Binding-site contacts:
Ligand atom O2 contacts residue PHE218 of chain 1.B at 3.3 Å.
Ligand atom C5' contacts residue SER214 of chain 1.B at 3.9 Å.
Ligand atom C1 contacts residue PHE218 of chain 1.B at 3.5 Å (hydrophobic).
Ligand atom O2 contacts residue ARG222 of chain 1.B at 3.7 Å.
Ligand atom O3 contacts residue HIS164 of chain 1.B at 4.0 Å.
Ligand atom C3' contacts residue ALA204 of chain 1.B at 3.8 Å (hydrophobic).
Ligand atom O3 contacts residue HIS162 of chain 1.B at 2.9 Å (h-bond).
Ligand atom O2 contacts residue GLN168 of chain 1.B at 3.3 Å (h-bond).
Ligand atom C1' contacts residue GLN168 of chain 1.B at 3.9 Å.
Ligand atom O3 contacts residue HIS202 of chain 1.B at 2.9 Å (h-bond).
Ligand atom O1 contacts residue TYR223 of chain 1.B at 2.5 Å (h-bond).
Ligand atom C4' contacts residue ALA204 of chain 1.B at 3.7 Å (hydrophobic).
Ligand atom C3 contacts residue MET159 of chain 1.B at 3.4 Å (hydrophobic).
Ligand atom C6' contacts residue MET135 of chain 1.B at 3.5 Å (hydrophobic).
Ligand atom C2 contacts residue GLN168 of chain 1.B at 3.4 Å.
Ligand atom C5' contacts residue ASN216 of chain 1.B at 3.7 Å.
Ligand atom C5' contacts residue ILE152 of chain 1.B at 3.8 Å (hydrophobic).
Ligand atom C2 contacts residue HIS162 of chain 1.B at 3.4 Å.
Ligand atom O3 contacts residue GLN168 of chain 1.B at 2.8 Å (h-bond).
Ligand atom C1' contacts residue MET159 of chain 1.B at 3.7 Å (hydrophobic).
Ligand atom C1 contacts residue TYR223 of chain 1.B at 3.2 Å (hydrophobic).
Ligand atom O2 contacts residue TYR223 of chain 1.B at 3.2 Å (h-bond).
Ligand atom C1 contacts residue MET159 of chain 1.B at 4.0 Å (hydrophobic).
Ligand atom C1 contacts residue HIS162 of chain 1.B at 3.6 Å.
Ligand atom C2' contacts residue MET159 of chain 1.B at 3.7 Å (hydrophobic).
Ligand atom O1 contacts residue PHE218 of chain 1.B at 3.8 Å.
Ligand atom C4' contacts residue ILE152 of chain 1.B at 3.9 Å (hydrophobic).
Ligand atom C3' contacts residue MET179 of chain 1.B at 3.9 Å (hydrophobic).
Ligand atom O1 contacts residue MET148 of chain 1.B at 3.9 Å.
Ligand atom O2 contacts residue HIS162 of chain 1.B at 3.2 Å (h-bond).
Ligand atom C2 contacts residue CO1 of chain 1.H at 2.6 Å.
Ligand atom O1 contacts residue LEU131 of chain 1.B at 3.6 Å.
Ligand atom C2' contacts residue GLN168 of chain 1.B at 3.6 Å.
Ligand atom O2 contacts residue HIS164 of chain 1.B at 3.1 Å (h-bond).
Ligand atom C1 contacts residue GLN168 of chain 1.B at 3.7 Å.
Ligand atom C1 contacts residue CO1 of chain 1.H at 2.8 Å.
Ligand atom O2 contacts residue CO1 of chain 1.H at 2.2 Å.
Ligand atom C6' contacts residue ASN216 of chain 1.B at 3.9 Å.
Ligand atom O1 contacts residue MET159 of chain 1.B at 3.4 Å.
Ligand atom O3 contacts residue CO1 of chain 1.H at 1.8 Å.

The protein below binds the small molecule below.
Small molecule (SMILES): O=C(O)C(=O)Cc1ccccc1

Sequence of chain 1.B:
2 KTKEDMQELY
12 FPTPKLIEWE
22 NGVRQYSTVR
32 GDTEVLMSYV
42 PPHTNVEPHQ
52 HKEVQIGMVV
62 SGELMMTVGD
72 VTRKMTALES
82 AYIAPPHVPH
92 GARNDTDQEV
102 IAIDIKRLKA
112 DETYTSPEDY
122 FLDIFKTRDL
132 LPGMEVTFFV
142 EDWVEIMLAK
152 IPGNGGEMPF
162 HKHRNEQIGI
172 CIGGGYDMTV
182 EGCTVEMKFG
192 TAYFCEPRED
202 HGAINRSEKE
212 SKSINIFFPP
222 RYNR